Sequence of chain 1.A:
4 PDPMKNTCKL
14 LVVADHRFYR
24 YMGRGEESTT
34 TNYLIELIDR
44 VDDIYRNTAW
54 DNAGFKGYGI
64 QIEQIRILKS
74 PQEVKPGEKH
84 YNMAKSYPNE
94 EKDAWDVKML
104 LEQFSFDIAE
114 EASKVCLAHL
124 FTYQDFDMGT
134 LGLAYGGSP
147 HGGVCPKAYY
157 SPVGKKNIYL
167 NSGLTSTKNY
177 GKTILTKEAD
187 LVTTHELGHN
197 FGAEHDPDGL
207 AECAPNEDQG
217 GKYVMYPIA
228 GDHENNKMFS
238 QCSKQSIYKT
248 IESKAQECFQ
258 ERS

The protein below binds the small molecule below.
Small molecule (SMILES): NC(=O)C1(Cc2ccc(OCc3cc(-c4ccccc4)nc4ccccc34)cc2)C[C@@H]1C(=O)NO

Binding-site contacts:
Ligand atom C2 contacts residue INN1 of chain 1.E at 1.2 Å.
Ligand atom O2 contacts residue HIS201 of chain 1.A at 3.0 Å (h-bond).
Ligand atom C3 contacts residue ZN1 of chain 1.C at 2.8 Å.
Ligand atom C14 contacts residue ALA225 of chain 1.A at 3.3 Å (hydrophobic).
Ligand atom C3 contacts residue INN1 of chain 1.E at 0.3 Å.
Ligand atom C8 contacts residue INN1 of chain 1.E at 0.6 Å.
Ligand atom O2 contacts residue HIS191 of chain 1.A at 2.8 Å (h-bond).
Ligand atom C21 contacts residue INN1 of chain 1.E at 1.1 Å.
Ligand atom O3 contacts residue INN1 of chain 1.E at 2.5 Å.
Ligand atom N3 contacts residue INN1 of chain 1.E at 0.7 Å.
Ligand atom O4 contacts residue GLU192 of chain 1.A at 2.4 Å (salt-bridge).
Ligand atom O3 contacts residue HIS191 of chain 1.A at 3.1 Å.
Ligand atom O2 contacts residue INN1 of chain 1.E at 0.8 Å (h-bond).
Ligand atom O4 contacts residue HIS195 of chain 1.A at 3.2 Å.
Ligand atom C1 contacts residue INN1 of chain 1.E at 1.1 Å.
Ligand atom N2 contacts residue ZN1 of chain 1.C at 3.0 Å.
Ligand atom O4 contacts residue INN1 of chain 1.E at 0.4 Å (h-bond).
Ligand atom N2 contacts residue GLU192 of chain 1.A at 3.1 Å (salt-bridge).
Ligand atom C23 contacts residue INN1 of chain 1.E at 1.6 Å.
Ligand atom O4 contacts residue ZN1 of chain 1.C at 2.3 Å.
Ligand atom C22 contacts residue INN1 of chain 1.E at 0.7 Å.
Ligand atom C17 contacts residue TYR219 of chain 1.A at 3.1 Å (hydrophobic).
Ligand atom C9 contacts residue INN1 of chain 1.E at 1.1 Å.
Ligand atom O1 contacts residue INN1 of chain 1.E at 1.6 Å (h-bond).
Ligand atom C7 contacts residue INN1 of chain 1.E at 1.3 Å.
Ligand atom C5 contacts residue INN1 of chain 1.E at 1.4 Å.
Ligand atom O1 contacts residue THR133 of chain 1.A at 2.9 Å.
Ligand atom O4 contacts residue HIS191 of chain 1.A at 3.1 Å.
Ligand atom C4 contacts residue INN1 of chain 1.E at 0.6 Å.
Ligand atom C6 contacts residue INN1 of chain 1.E at 0.8 Å.
Ligand atom N1 contacts residue ALA225 of chain 1.A at 2.8 Å.
Ligand atom O1 contacts residue LEU134 of chain 1.A at 2.4 Å (h-bond).
Ligand atom C24 contacts residue ALA225 of chain 1.A at 3.3 Å (hydrophobic).
Ligand atom C2 contacts residue PRO223 of chain 1.A at 3.1 Å (hydrophobic).
Ligand atom C1 contacts residue LEU134 of chain 1.A at 3.4 Å (hydrophobic).
Ligand atom C12 contacts residue ALA225 of chain 1.A at 3.2 Å (hydrophobic).
Ligand atom N2 contacts residue INN1 of chain 1.E at 0.6 Å (h-bond).
Ligand atom N2 contacts residue GLY135 of chain 1.A at 3.0 Å (h-bond).
Ligand atom C20 contacts residue ALA225 of chain 1.A at 3.2 Å (hydrophobic).
Ligand atom O2 contacts residue ZN1 of chain 1.C at 2.0 Å.